Sequence of chain 1.C:
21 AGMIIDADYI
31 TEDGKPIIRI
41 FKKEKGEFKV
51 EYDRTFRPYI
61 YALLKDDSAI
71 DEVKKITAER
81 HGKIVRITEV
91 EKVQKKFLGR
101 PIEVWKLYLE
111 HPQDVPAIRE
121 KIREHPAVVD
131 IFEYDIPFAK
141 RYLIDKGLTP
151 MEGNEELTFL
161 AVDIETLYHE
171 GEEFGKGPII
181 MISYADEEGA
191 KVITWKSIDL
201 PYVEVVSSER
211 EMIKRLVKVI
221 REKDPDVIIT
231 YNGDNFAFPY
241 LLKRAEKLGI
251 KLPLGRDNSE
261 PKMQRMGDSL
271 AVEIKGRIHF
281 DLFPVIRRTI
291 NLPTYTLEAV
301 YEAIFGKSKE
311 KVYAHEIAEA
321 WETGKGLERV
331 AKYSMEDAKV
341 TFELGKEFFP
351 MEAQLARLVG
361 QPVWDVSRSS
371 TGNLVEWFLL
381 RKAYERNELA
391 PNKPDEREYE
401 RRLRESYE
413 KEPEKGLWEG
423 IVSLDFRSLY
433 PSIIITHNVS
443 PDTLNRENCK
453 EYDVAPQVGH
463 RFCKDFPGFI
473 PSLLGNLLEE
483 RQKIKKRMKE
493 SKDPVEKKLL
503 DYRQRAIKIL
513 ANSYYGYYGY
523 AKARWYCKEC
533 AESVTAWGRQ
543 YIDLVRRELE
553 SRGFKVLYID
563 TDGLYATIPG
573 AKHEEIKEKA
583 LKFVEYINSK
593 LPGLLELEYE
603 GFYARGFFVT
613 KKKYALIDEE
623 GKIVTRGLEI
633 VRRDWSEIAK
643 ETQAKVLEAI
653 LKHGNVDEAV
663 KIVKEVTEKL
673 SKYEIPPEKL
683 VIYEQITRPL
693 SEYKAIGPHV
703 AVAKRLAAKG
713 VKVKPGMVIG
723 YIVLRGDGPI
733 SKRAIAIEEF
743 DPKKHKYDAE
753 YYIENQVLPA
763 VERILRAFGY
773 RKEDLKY

Binding-site contacts:
Ligand atom OP1 contacts residue HIS701 of chain 1.C at 2.9 Å (h-bond).
Ligand atom OP1 contacts residue ARG634 of chain 1.C at 3.5 Å.
Ligand atom OP1 contacts residue TYR695 of chain 1.C at 2.6 Å (h-bond).
Ligand atom C5' contacts residue ASP636 of chain 1.C at 3.4 Å.
Ligand atom P contacts residue THR689 of chain 1.C at 3.5 Å.
Ligand atom OP2 contacts residue THR689 of chain 1.C at 2.5 Å (h-bond).
Ligand atom O3' contacts residue LYS696 of chain 1.C at 3.7 Å.
Ligand atom C5' contacts residue HIS701 of chain 1.C at 3.6 Å.
Ligand atom OP1 contacts residue ARG635 of chain 1.C at 2.6 Å (salt-bridge).
Ligand atom OP1 contacts residue THR689 of chain 1.C at 3.5 Å (h-bond).
Ligand atom OP1 contacts residue LYS696 of chain 1.C at 2.6 Å (salt-bridge).
Ligand atom C3' contacts residue ARG690 of chain 1.C at 3.5 Å.
Ligand atom OP1 contacts residue ALA697 of chain 1.C at 3.2 Å (h-bond).
Ligand atom C4' contacts residue ASP636 of chain 1.C at 3.5 Å.
Ligand atom O3' contacts residue TYR295 of chain 1.C at 3.8 Å.
Ligand atom OP1 contacts residue TYR695 of chain 1.C at 3.4 Å.
Ligand atom OP1 contacts residue GLN687 of chain 1.C at 2.8 Å (h-bond).
Ligand atom O4' contacts residue ASP636 of chain 1.C at 3.4 Å (salt-bridge).
Ligand atom OP1 contacts residue ARG635 of chain 1.C at 3.0 Å (salt-bridge).
Ligand atom OP2 contacts residue GLN687 of chain 1.C at 3.6 Å.
Ligand atom O3' contacts residue ARG634 of chain 1.C at 3.4 Å.
Ligand atom O3' contacts residue TYR695 of chain 1.C at 3.8 Å.
Ligand atom OP2 contacts residue ARG690 of chain 1.C at 3.1 Å (salt-bridge).
Ligand atom O3' contacts residue ALA697 of chain 1.C at 3.7 Å.
Ligand atom OP1 contacts residue LYS696 of chain 1.C at 3.4 Å.
Ligand atom O4' contacts residue ARG634 of chain 1.C at 3.2 Å (salt-bridge).
Ligand atom C2' contacts residue ARG287 of chain 1.C at 3.8 Å.
Ligand atom C4' contacts residue GLU686 of chain 1.C at 3.8 Å.
Ligand atom O3' contacts residue ARG287 of chain 1.C at 3.0 Å (salt-bridge).
Ligand atom OP1 contacts residue GLN687 of chain 1.C at 3.2 Å (h-bond).
Ligand atom C1' contacts residue ARG634 of chain 1.C at 3.7 Å.
Ligand atom OP2 contacts residue ARG690 of chain 1.C at 3.8 Å.
Ligand atom OP2 contacts residue ARG635 of chain 1.C at 3.4 Å (salt-bridge).
Ligand atom C1' contacts residue ARG287 of chain 1.C at 3.8 Å.
Ligand atom O5' contacts residue ARG690 of chain 1.C at 3.3 Å (salt-bridge).
Ligand atom OP1 contacts residue GLU686 of chain 1.C at 3.5 Å.
Ligand atom O2 contacts residue ARG634 of chain 1.C at 3.6 Å.
Ligand atom C5' contacts residue GLN687 of chain 1.C at 3.8 Å.
Ligand atom P contacts residue TYR695 of chain 1.C at 3.8 Å.
Ligand atom N3 contacts residue ARG287 of chain 1.C at 3.6 Å.

This protein binds this small molecule.
Small molecule (SMILES): Cc1cn([C@H]2C[C@H](O[P](=O)(O)OC[C@H]3O[C@@H](n4ccc(N)nc4=O)C[C@@H]3O[P](=O)(O)OC[C@H]3O[C@@H](n4cnc5c(N)ncnc54)C[C@@H]3O[P](=O)(O)OC[C@H]3O[C@@H](n4ccc(N)nc4=O)C[C@@H]3O[P](=O)(O)OC[C@H]3O[C@@H](n4cnc5c(=O)nc(N)[nH]c54)C[C@@H]3O)[C@@H](CO[P](=O)(O)O[C@H]3C[C@H](n4cnc5c(N)ncnc54)O[C@@H]3CO[P](=O)(O)O[C@H]3C[C@H](n4cnc5c(=O)nc(N)[nH]c54)O[C@@H]3CO[P](=O)(O)O[C@H]3C[C@H](n4ccc(N)nc4=O)O[C@@H]3CO)O2)c(=O)[nH]c1=O